Binding-site contacts:
Ligand atom O6 contacts residue LYS181 of chain 3.N at 3.4 Å (salt-bridge).
Ligand atom O7 contacts residue ASN259 of chain 3.O at 3.2 Å (h-bond).
Ligand atom C3 contacts residue ASN259 of chain 3.O at 3.7 Å.
Ligand atom O3 contacts residue LYS115 of chain 3.N at 3.6 Å (salt-bridge).
Ligand atom C4 contacts residue LYS181 of chain 3.N at 3.6 Å.
Ligand atom C1 contacts residue ASN259 of chain 3.O at 1.4 Å.
Ligand atom C8 contacts residue ALA258 of chain 3.O at 3.7 Å (hydrophobic).
Ligand atom C5 contacts residue LYS181 of chain 3.N at 3.4 Å.
Ligand atom C2 contacts residue ASN259 of chain 3.O at 2.4 Å.
Ligand atom C6 contacts residue LYS181 of chain 3.N at 3.4 Å.
Ligand atom O4 contacts residue LYS181 of chain 3.N at 2.7 Å (salt-bridge).
Ligand atom C3 contacts residue LYS115 of chain 3.N at 4.3 Å.
Ligand atom C4 contacts residue ASN259 of chain 3.O at 4.2 Å.
Ligand atom C7 contacts residue ASN259 of chain 3.O at 3.2 Å.
Ligand atom C5 contacts residue ASN259 of chain 3.O at 3.7 Å.
Ligand atom O5 contacts residue ASN259 of chain 3.O at 2.3 Å (h-bond).
Ligand atom C8 contacts residue THR116 of chain 3.N at 4.3 Å.
Ligand atom C8 contacts residue LEU257 of chain 3.O at 4.1 Å (hydrophobic).
Ligand atom N2 contacts residue THR116 of chain 3.N at 4.1 Å.
Ligand atom C8 contacts residue ASN259 of chain 3.O at 4.2 Å.
Ligand atom N2 contacts residue ASN259 of chain 3.O at 2.8 Å (h-bond).
Ligand atom O4 contacts residue PHE118 of chain 3.N at 4.1 Å.

Sequence of chain 3.O:
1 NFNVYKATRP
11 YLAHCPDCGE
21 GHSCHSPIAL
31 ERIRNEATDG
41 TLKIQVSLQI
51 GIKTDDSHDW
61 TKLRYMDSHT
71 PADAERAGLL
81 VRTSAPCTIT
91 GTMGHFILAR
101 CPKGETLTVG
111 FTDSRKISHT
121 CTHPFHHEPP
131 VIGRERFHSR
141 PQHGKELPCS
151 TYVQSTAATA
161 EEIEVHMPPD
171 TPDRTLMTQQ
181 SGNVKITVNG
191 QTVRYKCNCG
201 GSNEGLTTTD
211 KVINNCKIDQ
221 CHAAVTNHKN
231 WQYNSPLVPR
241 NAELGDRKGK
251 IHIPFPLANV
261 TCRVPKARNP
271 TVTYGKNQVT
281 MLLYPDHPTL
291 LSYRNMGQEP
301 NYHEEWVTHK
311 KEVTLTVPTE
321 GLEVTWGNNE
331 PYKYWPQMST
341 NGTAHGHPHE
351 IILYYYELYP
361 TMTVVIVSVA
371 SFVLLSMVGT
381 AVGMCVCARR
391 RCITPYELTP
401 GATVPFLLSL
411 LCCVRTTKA

This protein binds this small molecule.
Small molecule (SMILES): CC(=O)N[C@@H]1[C@@H](O)[C@H](O)[C@@H](CO)O[C@H]1O

Sequence of chain 3.N:
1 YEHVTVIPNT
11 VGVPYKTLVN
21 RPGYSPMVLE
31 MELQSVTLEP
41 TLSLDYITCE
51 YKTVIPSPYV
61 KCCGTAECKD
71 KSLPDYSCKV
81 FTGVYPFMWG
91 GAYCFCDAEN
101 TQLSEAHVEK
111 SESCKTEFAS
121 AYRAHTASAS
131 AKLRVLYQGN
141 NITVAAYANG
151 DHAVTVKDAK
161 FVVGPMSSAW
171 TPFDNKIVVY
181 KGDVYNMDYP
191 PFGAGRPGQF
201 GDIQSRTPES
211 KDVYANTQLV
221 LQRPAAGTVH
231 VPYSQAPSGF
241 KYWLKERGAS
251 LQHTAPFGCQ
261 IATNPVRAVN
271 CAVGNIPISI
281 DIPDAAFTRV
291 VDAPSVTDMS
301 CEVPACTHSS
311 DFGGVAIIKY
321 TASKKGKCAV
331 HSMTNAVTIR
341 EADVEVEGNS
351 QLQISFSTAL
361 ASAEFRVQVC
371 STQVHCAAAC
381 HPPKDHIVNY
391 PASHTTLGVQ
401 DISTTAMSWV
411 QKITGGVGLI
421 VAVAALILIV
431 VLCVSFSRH